A protein and the small-molecule ligand that binds it are described below.
Small molecule (SMILES): CC(=O)N[C@@H]1[C@@H](O)[C@H](O)[C@@H](CO)O[C@H]1O

Sequence of chain 1.C:
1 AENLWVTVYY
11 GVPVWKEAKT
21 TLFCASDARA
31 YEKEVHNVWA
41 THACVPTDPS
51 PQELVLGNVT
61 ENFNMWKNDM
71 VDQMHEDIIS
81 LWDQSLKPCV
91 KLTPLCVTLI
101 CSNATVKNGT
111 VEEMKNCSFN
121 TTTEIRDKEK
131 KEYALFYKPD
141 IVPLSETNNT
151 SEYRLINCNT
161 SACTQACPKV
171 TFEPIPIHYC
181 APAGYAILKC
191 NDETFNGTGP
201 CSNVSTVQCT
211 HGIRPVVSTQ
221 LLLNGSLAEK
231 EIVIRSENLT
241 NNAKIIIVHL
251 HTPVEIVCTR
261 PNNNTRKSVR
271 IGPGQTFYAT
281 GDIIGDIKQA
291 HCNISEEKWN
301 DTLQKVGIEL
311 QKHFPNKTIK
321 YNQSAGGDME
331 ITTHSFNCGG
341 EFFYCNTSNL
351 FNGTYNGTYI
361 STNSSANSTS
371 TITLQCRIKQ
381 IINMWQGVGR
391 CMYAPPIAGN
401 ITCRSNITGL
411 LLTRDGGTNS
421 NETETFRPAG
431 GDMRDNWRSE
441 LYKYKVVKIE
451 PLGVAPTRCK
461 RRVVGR

Binding-site contacts:
Ligand atom C7 contacts residue ASN400 of chain 1.C at 3.5 Å.
Ligand atom C8 contacts residue PRO261 of chain 1.C at 4.4 Å (hydrophobic).
Ligand atom O7 contacts residue ASN262 of chain 1.C at 4.0 Å.
Ligand atom C7 contacts residue GLY399 of chain 1.C at 3.8 Å.
Ligand atom C4 contacts residue ASN400 of chain 1.C at 4.3 Å.
Ligand atom C8 contacts residue GLY399 of chain 1.C at 3.1 Å.
Ligand atom C8 contacts residue ASN400 of chain 1.C at 3.9 Å.
Ligand atom C5 contacts residue ASN400 of chain 1.C at 3.7 Å.
Ligand atom C8 contacts residue ILE401 of chain 1.C at 3.9 Å (hydrophobic).
Ligand atom C7 contacts residue ASN262 of chain 1.C at 4.1 Å.
Ligand atom C7 contacts residue ILE401 of chain 1.C at 4.4 Å (hydrophobic).
Ligand atom N2 contacts residue ARG260 of chain 1.C at 4.3 Å.
Ligand atom O7 contacts residue ASN400 of chain 1.C at 3.1 Å (h-bond).
Ligand atom C1 contacts residue ASN400 of chain 1.C at 1.5 Å.
Ligand atom C3 contacts residue ASN400 of chain 1.C at 3.8 Å.
Ligand atom O7 contacts residue GLY399 of chain 1.C at 3.8 Å.
Ligand atom C8 contacts residue ARG260 of chain 1.C at 3.8 Å.
Ligand atom N2 contacts residue ASN400 of chain 1.C at 3.0 Å (h-bond).
Ligand atom O5 contacts residue ASN400 of chain 1.C at 2.3 Å (h-bond).
Ligand atom C8 contacts residue ASN262 of chain 1.C at 3.4 Å.
Ligand atom N2 contacts residue ILE401 of chain 1.C at 4.3 Å.
Ligand atom C2 contacts residue ASN400 of chain 1.C at 2.5 Å.